Binding-site contacts:
Ligand atom C4 contacts residue LYS61 of chain 10.E at 3.7 Å.
Ligand atom C8 contacts residue THR45 of chain 10.E at 3.8 Å.
Ligand atom O3' contacts residue TYR85 of chain 10.E at 3.8 Å.
Ligand atom OP2 contacts residue TYR85 of chain 10.E at 2.6 Å (h-bond).
Ligand atom O4' contacts residue LYS61 of chain 10.E at 2.8 Å (salt-bridge).
Ligand atom C6 contacts residue THR59 of chain 10.E at 3.6 Å.
Ligand atom C5' contacts residue LYS61 of chain 10.E at 3.7 Å.
Ligand atom C4 contacts residue TYR85 of chain 10.E at 3.5 Å (hydrophobic).
Ligand atom N7 contacts residue THR45 of chain 10.E at 2.6 Å (h-bond).
Ligand atom N9 contacts residue LYS61 of chain 10.E at 3.3 Å (salt-bridge).
Ligand atom N6 contacts residue CYS46 of chain 10.E at 3.3 Å (h-bond).
Ligand atom C2 contacts residue TYR85 of chain 10.E at 3.6 Å (hydrophobic).
Ligand atom O5' contacts residue TYR85 of chain 10.E at 3.8 Å.
Ligand atom C6 contacts residue THR45 of chain 10.E at 3.3 Å.
Ligand atom C3' contacts residue GLU63 of chain 10.E at 3.7 Å.
Ligand atom N6 contacts residue THR45 of chain 10.E at 2.7 Å (h-bond).
Ligand atom N1 contacts residue SER47 of chain 10.E at 2.9 Å (h-bond).
Ligand atom P contacts residue TYR85 of chain 10.E at 3.6 Å.
Ligand atom C2' contacts residue TYR85 of chain 10.E at 3.4 Å (hydrophobic).
Ligand atom OP2 contacts residue LYS43 of chain 10.E at 2.7 Å (salt-bridge).
Ligand atom O2' contacts residue GLU63 of chain 10.E at 3.2 Å (salt-bridge).
Ligand atom C3' contacts residue TYR85 of chain 10.E at 3.4 Å (hydrophobic).
Ligand atom N1 contacts residue TYR85 of chain 10.E at 3.5 Å.
Ligand atom N1 contacts residue THR59 of chain 10.E at 3.6 Å.
Ligand atom O2' contacts residue TYR85 of chain 10.E at 3.4 Å.
Ligand atom C4' contacts residue TYR85 of chain 10.E at 3.2 Å (hydrophobic).
Ligand atom O2 contacts residue ASN87 of chain 10.E at 3.3 Å (h-bond).
Ligand atom C6 contacts residue TYR85 of chain 10.E at 3.6 Å (hydrophobic).
Ligand atom N3 contacts residue TYR85 of chain 10.E at 3.5 Å.
Ligand atom C2' contacts residue GLU63 of chain 10.E at 3.5 Å.
Ligand atom C1' contacts residue LYS61 of chain 10.E at 3.7 Å.
Ligand atom N7 contacts residue LYS61 of chain 10.E at 3.3 Å.
Ligand atom C5 contacts residue LYS61 of chain 10.E at 3.8 Å.
Ligand atom C8 contacts residue LYS61 of chain 10.E at 3.4 Å.
Ligand atom C2 contacts residue SER47 of chain 10.E at 3.2 Å.
Ligand atom N6 contacts residue THR59 of chain 10.E at 2.8 Å (h-bond).
Ligand atom C5 contacts residue TYR85 of chain 10.E at 3.7 Å (hydrophobic).
Ligand atom C5 contacts residue THR45 of chain 10.E at 3.2 Å.
Ligand atom N4 contacts residue TYR85 of chain 10.E at 3.8 Å.
Ligand atom C5' contacts residue TYR85 of chain 10.E at 2.9 Å (hydrophobic).

Sequence of chain 10.E:
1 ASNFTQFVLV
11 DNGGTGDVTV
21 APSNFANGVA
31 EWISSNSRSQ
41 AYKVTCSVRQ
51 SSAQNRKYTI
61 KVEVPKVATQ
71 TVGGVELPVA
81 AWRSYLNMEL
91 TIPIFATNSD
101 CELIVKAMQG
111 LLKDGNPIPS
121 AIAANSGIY

A protein and the small-molecule ligand that binds it are described below.
Small molecule (SMILES): N=c1ccn([C@@H]2O[C@H](CO[P](=O)(O)O[C@H]3[C@@H](O)[C@H](n4cnc5c(N)ncnc54)O[C@@H]3CO[P](=O)(O)O[C@H]3[C@@H](O)[C@H](n4ccc(N)nc4=O)O[C@@H]3CO[P](=O)(O)O[C@H]3[C@@H](O)[C@H](n4ccc(=O)[nH]c4=O)O[C@@H]3CO[P](=O)(O)O[C@H]3[C@@H](O)[C@H](n4cnc5c(N)ncnc54)O[C@@H]3CO[P](=O)(O)O[C@H]3[C@@H](O)[C@H](n4cnc5c(=O)nc(N)[nH]c54)O[C@@H]3CO[P](=O)(O)O[C@H]3[C@@H](O)[C@H](n4cnc5c(=O)nc(N)[nH]c54)O[C@@H]3CO)[C@@H](O[P](=O)(O)OC[C@H]3O[C@@H](n4ccc(N)nc4=O)[C@H](O)[C@@H]3O)[C@H]2O)c(=O)[nH]1